Sequence of chain 1.I:
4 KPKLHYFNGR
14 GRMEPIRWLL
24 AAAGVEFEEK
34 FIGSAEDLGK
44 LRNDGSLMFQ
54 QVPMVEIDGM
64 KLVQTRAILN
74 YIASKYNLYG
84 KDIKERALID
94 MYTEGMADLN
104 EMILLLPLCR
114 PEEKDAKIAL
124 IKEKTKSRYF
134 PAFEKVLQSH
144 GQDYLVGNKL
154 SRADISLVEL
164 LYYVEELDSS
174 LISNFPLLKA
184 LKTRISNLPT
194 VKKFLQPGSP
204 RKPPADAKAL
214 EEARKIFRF

A small-molecule ligand and the protein it binds are described below.
Small molecule (SMILES): C[C@]12CCC(=O)C=C1CC[C@@H]1[C@@H]2CC[C@]2(C)C(=O)CC[C@@H]12

Binding-site contacts:
Ligand atom C12 contacts residue LEU213 of chain 1.I at 4.0 Å (hydrophobic).
Ligand atom C7 contacts residue PHE222 of chain 1.I at 4.1 Å (hydrophobic).
Ligand atom O2 contacts residue ALA208 of chain 1.I at 3.6 Å.
Ligand atom C15 contacts residue ALA216 of chain 1.I at 3.6 Å (hydrophobic).
Ligand atom C18 contacts residue LEU107 of chain 1.I at 3.8 Å (hydrophobic).
Ligand atom C3 contacts residue PHE222 of chain 1.I at 4.1 Å (hydrophobic).
Ligand atom C6 contacts residue TYR9 of chain 1.I at 3.9 Å (hydrophobic).
Ligand atom O1 contacts residue GSH1 of chain 1.FA at 4.1 Å.
Ligand atom O2 contacts residue LEU213 of chain 1.I at 3.5 Å.
Ligand atom C5 contacts residue GSH1 of chain 1.FA at 3.5 Å.
Ligand atom O1 contacts residue PHE222 of chain 1.I at 3.8 Å.
Ligand atom C17 contacts residue PRO110 of chain 1.I at 4.2 Å (hydrophobic).
Ligand atom C14 contacts residue PHE222 of chain 1.I at 4.2 Å (hydrophobic).
Ligand atom O2 contacts residue PRO110 of chain 1.I at 3.1 Å.
Ligand atom C11 contacts residue LEU111 of chain 1.I at 4.0 Å (hydrophobic).
Ligand atom C12 contacts residue LEU107 of chain 1.I at 4.1 Å (hydrophobic).
Ligand atom C15 contacts residue PHE10 of chain 1.I at 3.4 Å (hydrophobic).
Ligand atom C3 contacts residue GSH1 of chain 1.FA at 4.3 Å.
Ligand atom C16 contacts residue LEU213 of chain 1.I at 3.8 Å (hydrophobic).
Ligand atom C6 contacts residue GSH1 of chain 1.FA at 3.4 Å.
Ligand atom C5 contacts residue PHE222 of chain 1.I at 4.3 Å (hydrophobic).
Ligand atom C10 contacts residue GSH1 of chain 1.FA at 4.3 Å.
Ligand atom C17 contacts residue LEU213 of chain 1.I at 3.8 Å (hydrophobic).
Ligand atom C6 contacts residue PHE10 of chain 1.I at 4.1 Å (hydrophobic).
Ligand atom C19 contacts residue GSH1 of chain 1.FA at 3.8 Å.
Ligand atom C4 contacts residue PHE222 of chain 1.I at 4.2 Å (hydrophobic).
Ligand atom C17 contacts residue ALA208 of chain 1.I at 3.8 Å (hydrophobic).
Ligand atom C4 contacts residue GSH1 of chain 1.FA at 3.5 Å.
Ligand atom C11 contacts residue LEU107 of chain 1.I at 4.3 Å (hydrophobic).
Ligand atom C14 contacts residue ALA216 of chain 1.I at 4.1 Å (hydrophobic).
Ligand atom C19 contacts residue ARG15 of chain 1.I at 4.2 Å.
Ligand atom C7 contacts residue PHE10 of chain 1.I at 3.7 Å (hydrophobic).
Ligand atom C7 contacts residue ALA216 of chain 1.I at 4.0 Å (hydrophobic).
Ligand atom C12 contacts residue PRO110 of chain 1.I at 4.3 Å (hydrophobic).
Ligand atom C9 contacts residue PHE222 of chain 1.I at 4.0 Å (hydrophobic).
Ligand atom C16 contacts residue ALA208 of chain 1.I at 3.8 Å (hydrophobic).
Ligand atom C12 contacts residue LEU111 of chain 1.I at 3.8 Å (hydrophobic).
Ligand atom C8 contacts residue PHE222 of chain 1.I at 4.3 Å (hydrophobic).
Ligand atom C16 contacts residue ALA216 of chain 1.I at 4.3 Å (hydrophobic).
Ligand atom C16 contacts residue ALA212 of chain 1.I at 4.0 Å (hydrophobic).